Binding-site contacts:
Ligand atom C5 contacts residue MET260 of chain 1.A at 4.0 Å (hydrophobic).
Ligand atom C6 contacts residue ASP156 of chain 1.A at 3.7 Å.
Ligand atom C6 contacts residue GLY230 of chain 1.A at 4.0 Å.
Ligand atom N1 contacts residue ILE201 of chain 1.A at 4.0 Å.
Ligand atom C7 contacts residue MET260 of chain 1.A at 3.7 Å (hydrophobic).
Ligand atom C2 contacts residue PHE106 of chain 1.A at 3.9 Å (hydrophobic).
Ligand atom C10 contacts residue MET260 of chain 1.A at 3.7 Å (hydrophobic).
Ligand atom N11 contacts residue LEU231 of chain 1.A at 2.8 Å (h-bond).
Ligand atom O6 contacts residue GLY230 of chain 1.A at 2.9 Å (h-bond).
Ligand atom C2 contacts residue ILE201 of chain 1.A at 4.0 Å (hydrophobic).
Ligand atom N2 contacts residue ASP156 of chain 1.A at 2.8 Å (salt-bridge).
Ligand atom C5 contacts residue PHE106 of chain 1.A at 4.0 Å (hydrophobic).
Ligand atom N9 contacts residue MET260 of chain 1.A at 3.9 Å.
Ligand atom C2 contacts residue ASP156 of chain 1.A at 3.6 Å.
Ligand atom C8 contacts residue PHE106 of chain 1.A at 3.8 Å (hydrophobic).
Ligand atom C2 contacts residue MET260 of chain 1.A at 3.7 Å (hydrophobic).
Ligand atom C6 contacts residue MET260 of chain 1.A at 4.0 Å (hydrophobic).
Ligand atom C7 contacts residue PHE106 of chain 1.A at 3.7 Å (hydrophobic).
Ligand atom C8 contacts residue MET260 of chain 1.A at 3.6 Å (hydrophobic).
Ligand atom C10 contacts residue GLY230 of chain 1.A at 3.7 Å.
Ligand atom O6 contacts residue VAL158 of chain 1.A at 3.6 Å.
Ligand atom N1 contacts residue MET260 of chain 1.A at 4.0 Å.
Ligand atom N1 contacts residue ASP156 of chain 1.A at 2.8 Å (salt-bridge).
Ligand atom O6 contacts residue ASP156 of chain 1.A at 3.7 Å.
Ligand atom N1 contacts residue VAL158 of chain 1.A at 3.5 Å.
Ligand atom C4 contacts residue MET260 of chain 1.A at 3.5 Å (hydrophobic).
Ligand atom C4 contacts residue PHE106 of chain 1.A at 3.5 Å (hydrophobic).
Ligand atom N2 contacts residue SER103 of chain 1.A at 3.1 Å (h-bond).
Ligand atom C10 contacts residue LEU231 of chain 1.A at 3.5 Å (hydrophobic).
Ligand atom O6 contacts residue GLY229 of chain 1.A at 3.4 Å.
Ligand atom C6 contacts residue VAL158 of chain 1.A at 3.6 Å (hydrophobic).
Ligand atom N9 contacts residue PHE106 of chain 1.A at 3.6 Å.
Ligand atom N11 contacts residue MET260 of chain 1.A at 2.9 Å (h-bond).
Ligand atom N2 contacts residue GLY105 of chain 1.A at 3.8 Å.
Ligand atom N2 contacts residue ILE201 of chain 1.A at 3.5 Å.
Ligand atom C6 contacts residue GLN203 of chain 1.A at 4.1 Å.
Ligand atom O6 contacts residue GLN203 of chain 1.A at 3.2 Å (h-bond).
Ligand atom N3 contacts residue MET260 of chain 1.A at 3.2 Å.
Ligand atom N2 contacts residue PHE106 of chain 1.A at 4.0 Å.
Ligand atom N3 contacts residue PHE106 of chain 1.A at 3.5 Å.

A small-molecule ligand and the protein it binds are described below.
Small molecule (SMILES): NCc1c[nH]c2nc(N)[nH]c(=O)c12

Sequence of chain 1.A:
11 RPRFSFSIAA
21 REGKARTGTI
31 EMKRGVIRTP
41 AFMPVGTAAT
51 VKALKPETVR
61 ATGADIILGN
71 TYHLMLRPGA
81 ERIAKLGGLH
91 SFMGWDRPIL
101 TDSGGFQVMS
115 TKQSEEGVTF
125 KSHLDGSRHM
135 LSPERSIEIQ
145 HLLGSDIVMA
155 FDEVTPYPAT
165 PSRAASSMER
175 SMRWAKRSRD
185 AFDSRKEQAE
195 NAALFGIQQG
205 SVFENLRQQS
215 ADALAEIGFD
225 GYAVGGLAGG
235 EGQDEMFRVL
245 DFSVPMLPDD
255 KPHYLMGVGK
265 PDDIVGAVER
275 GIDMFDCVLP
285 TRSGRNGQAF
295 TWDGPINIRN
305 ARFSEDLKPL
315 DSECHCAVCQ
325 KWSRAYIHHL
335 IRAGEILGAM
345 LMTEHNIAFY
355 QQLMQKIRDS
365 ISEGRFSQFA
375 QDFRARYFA